Sequence of chain 1.A:
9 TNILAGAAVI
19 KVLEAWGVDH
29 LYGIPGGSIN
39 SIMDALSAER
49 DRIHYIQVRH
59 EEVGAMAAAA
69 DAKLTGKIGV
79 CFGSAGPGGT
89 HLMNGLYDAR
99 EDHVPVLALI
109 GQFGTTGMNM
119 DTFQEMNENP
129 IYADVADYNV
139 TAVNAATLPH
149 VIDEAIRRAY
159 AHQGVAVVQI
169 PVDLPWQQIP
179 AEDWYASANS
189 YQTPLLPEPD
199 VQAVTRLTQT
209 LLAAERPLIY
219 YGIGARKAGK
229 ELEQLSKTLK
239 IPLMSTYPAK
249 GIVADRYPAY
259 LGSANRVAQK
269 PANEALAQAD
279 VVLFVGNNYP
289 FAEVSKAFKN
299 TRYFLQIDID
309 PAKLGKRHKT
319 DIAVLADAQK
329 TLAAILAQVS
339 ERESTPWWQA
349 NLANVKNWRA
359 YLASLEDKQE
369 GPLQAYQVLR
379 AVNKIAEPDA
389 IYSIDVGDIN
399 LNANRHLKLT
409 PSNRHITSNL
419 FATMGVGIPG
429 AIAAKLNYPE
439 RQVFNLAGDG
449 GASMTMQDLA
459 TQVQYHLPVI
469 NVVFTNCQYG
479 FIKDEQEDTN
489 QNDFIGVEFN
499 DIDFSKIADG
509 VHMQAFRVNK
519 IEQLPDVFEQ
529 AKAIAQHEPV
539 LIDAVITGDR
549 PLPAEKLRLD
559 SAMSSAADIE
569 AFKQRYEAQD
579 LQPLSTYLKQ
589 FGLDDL

A small-molecule ligand and the protein it binds are described below.
Small molecule (SMILES): CC(=O)C(=O)O

Binding-site contacts:
Ligand atom OXT contacts residue LEU557 of chain 1.A at 3.2 Å (h-bond).
Ligand atom CA contacts residue LEU557 of chain 1.A at 3.9 Å (hydrophobic).
Ligand atom O3 contacts residue ASP558 of chain 1.A at 3.2 Å (salt-bridge).
Ligand atom CB contacts residue MET561 of chain 1.A at 3.4 Å (hydrophobic).
Ligand atom O contacts residue MET561 of chain 1.A at 3.6 Å.
Ligand atom O3 contacts residue LEU557 of chain 1.A at 3.0 Å (h-bond).
Ligand atom CA contacts residue LEU555 of chain 1.A at 3.4 Å (hydrophobic).
Ligand atom C contacts residue LEU555 of chain 1.A at 3.1 Å (hydrophobic).
Ligand atom CA contacts residue ARG556 of chain 1.A at 4.3 Å.
Ligand atom C contacts residue MET561 of chain 1.A at 3.7 Å (hydrophobic).
Ligand atom OXT contacts residue SER562 of chain 1.A at 2.7 Å (h-bond).
Ligand atom OXT contacts residue LEU555 of chain 1.A at 3.5 Å (h-bond).
Ligand atom C contacts residue LEU557 of chain 1.A at 4.0 Å (hydrophobic).
Ligand atom CA contacts residue MET561 of chain 1.A at 3.7 Å (hydrophobic).
Ligand atom O contacts residue SER562 of chain 1.A at 3.5 Å (h-bond).
Ligand atom C contacts residue ARG556 of chain 1.A at 4.1 Å.
Ligand atom O contacts residue LEU555 of chain 1.A at 3.1 Å (h-bond).
Ligand atom O3 contacts residue PRO581 of chain 1.A at 4.3 Å.
Ligand atom OXT contacts residue MET561 of chain 1.A at 4.0 Å.
Ligand atom C contacts residue SER562 of chain 1.A at 3.4 Å.
Ligand atom O3 contacts residue LEU555 of chain 1.A at 3.7 Å.
Ligand atom O3 contacts residue ARG556 of chain 1.A at 4.1 Å.
Ligand atom O contacts residue ARG556 of chain 1.A at 4.0 Å.
Ligand atom OXT contacts residue ARG556 of chain 1.A at 3.6 Å.
Ligand atom OXT contacts residue ASP558 of chain 1.A at 3.0 Å (salt-bridge).
Ligand atom C contacts residue ASP558 of chain 1.A at 3.9 Å.
Ligand atom CA contacts residue ASP558 of chain 1.A at 3.8 Å.
Ligand atom CB contacts residue LEU555 of chain 1.A at 3.6 Å (hydrophobic).